Binding-site contacts:
Ligand atom N13 contacts residue LYS142 of chain 1.C at 2.9 Å (salt-bridge).
Ligand atom O03 contacts residue ALA116 of chain 1.C at 3.7 Å.
Ligand atom O01 contacts residue ALA116 of chain 1.C at 3.4 Å.
Ligand atom N19 contacts residue PHE163 of chain 1.C at 3.6 Å.
Ligand atom O01 contacts residue GLU110 of chain 1.C at 3.0 Å (salt-bridge).
Ligand atom O01 contacts residue LEU113 of chain 1.C at 3.7 Å.
Ligand atom C05 contacts residue GLU110 of chain 1.C at 3.3 Å.
Ligand atom N19 contacts residue LEU169 of chain 1.C at 3.4 Å.
Ligand atom O04 contacts residue THR115 of chain 1.C at 3.1 Å (h-bond).
Ligand atom O21 contacts residue LYS142 of chain 1.C at 2.4 Å (salt-bridge).
Ligand atom O21 contacts residue PHE163 of chain 1.C at 3.5 Å.
Ligand atom O29 contacts residue LYS51 of chain 1.C at 3.2 Å (salt-bridge).
Ligand atom P02 contacts residue GLU110 of chain 1.C at 3.7 Å.
Ligand atom N19 contacts residue ASP170 of chain 1.C at 2.8 Å (salt-bridge).
Ligand atom N17 contacts residue VAL164 of chain 1.C at 2.6 Å (h-bond).
Ligand atom O21 contacts residue VAL162 of chain 1.C at 3.2 Å (h-bond).
Ligand atom O03 contacts residue THR115 of chain 1.C at 3.0 Å (h-bond).
Ligand atom N19 contacts residue VAL164 of chain 1.C at 2.9 Å (h-bond).
Ligand atom C16 contacts residue ILE112 of chain 1.C at 3.7 Å (hydrophobic).
Ligand atom O31 contacts residue ARG176 of chain 1.C at 3.0 Å (salt-bridge).
Ligand atom C15 contacts residue ILE112 of chain 1.C at 3.5 Å (hydrophobic).
Ligand atom N17 contacts residue PHE163 of chain 1.C at 3.3 Å.
Ligand atom O01 contacts residue LEU119 of chain 1.C at 3.5 Å (h-bond).
Ligand atom O03 contacts residue THR118 of chain 1.C at 2.8 Å (h-bond).
Ligand atom O29 contacts residue ARG176 of chain 1.C at 3.0 Å (salt-bridge).
Ligand atom O04 contacts residue ALA116 of chain 1.C at 3.2 Å (h-bond).
Ligand atom O29 contacts residue GLY52 of chain 1.C at 2.7 Å (h-bond).
Ligand atom N13 contacts residue ASP114 of chain 1.C at 3.6 Å (salt-bridge).
Ligand atom C16 contacts residue PHE163 of chain 1.C at 3.4 Å (hydrophobic).
Ligand atom O30 contacts residue LYS51 of chain 1.C at 3.2 Å (salt-bridge).
Ligand atom O01 contacts residue THR118 of chain 1.C at 3.6 Å (h-bond).
Ligand atom C16 contacts residue LYS142 of chain 1.C at 3.2 Å.
Ligand atom O04 contacts residue ASP114 of chain 1.C at 2.8 Å (salt-bridge).
Ligand atom C05 contacts residue THR118 of chain 1.C at 3.5 Å.
Ligand atom C18 contacts residue PHE163 of chain 1.C at 3.2 Å (hydrophobic).
Ligand atom C18 contacts residue VAL164 of chain 1.C at 3.1 Å (hydrophobic).
Ligand atom C12 contacts residue ASP114 of chain 1.C at 3.2 Å.
Ligand atom O03 contacts residue LEU117 of chain 1.C at 3.1 Å (h-bond).
Ligand atom O21 contacts residue VAL164 of chain 1.C at 3.2 Å (h-bond).
Ligand atom C15 contacts residue LYS142 of chain 1.C at 3.3 Å.

The protein below binds the small molecule below.
Small molecule (SMILES): Nc1nc2c(ncn2[C@@H]2C[C@@H](COCCP(=O)(O)O)N(C(=O)CCP(=O)(O)O)C2)c(=O)[nH]1

Sequence of chain 1.C:
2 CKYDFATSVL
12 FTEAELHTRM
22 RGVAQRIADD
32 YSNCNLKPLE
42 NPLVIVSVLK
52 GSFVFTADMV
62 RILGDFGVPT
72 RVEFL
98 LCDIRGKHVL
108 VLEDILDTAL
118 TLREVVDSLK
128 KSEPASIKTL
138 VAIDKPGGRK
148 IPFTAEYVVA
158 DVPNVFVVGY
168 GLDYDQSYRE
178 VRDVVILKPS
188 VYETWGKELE